Sequence of chain 1.A:
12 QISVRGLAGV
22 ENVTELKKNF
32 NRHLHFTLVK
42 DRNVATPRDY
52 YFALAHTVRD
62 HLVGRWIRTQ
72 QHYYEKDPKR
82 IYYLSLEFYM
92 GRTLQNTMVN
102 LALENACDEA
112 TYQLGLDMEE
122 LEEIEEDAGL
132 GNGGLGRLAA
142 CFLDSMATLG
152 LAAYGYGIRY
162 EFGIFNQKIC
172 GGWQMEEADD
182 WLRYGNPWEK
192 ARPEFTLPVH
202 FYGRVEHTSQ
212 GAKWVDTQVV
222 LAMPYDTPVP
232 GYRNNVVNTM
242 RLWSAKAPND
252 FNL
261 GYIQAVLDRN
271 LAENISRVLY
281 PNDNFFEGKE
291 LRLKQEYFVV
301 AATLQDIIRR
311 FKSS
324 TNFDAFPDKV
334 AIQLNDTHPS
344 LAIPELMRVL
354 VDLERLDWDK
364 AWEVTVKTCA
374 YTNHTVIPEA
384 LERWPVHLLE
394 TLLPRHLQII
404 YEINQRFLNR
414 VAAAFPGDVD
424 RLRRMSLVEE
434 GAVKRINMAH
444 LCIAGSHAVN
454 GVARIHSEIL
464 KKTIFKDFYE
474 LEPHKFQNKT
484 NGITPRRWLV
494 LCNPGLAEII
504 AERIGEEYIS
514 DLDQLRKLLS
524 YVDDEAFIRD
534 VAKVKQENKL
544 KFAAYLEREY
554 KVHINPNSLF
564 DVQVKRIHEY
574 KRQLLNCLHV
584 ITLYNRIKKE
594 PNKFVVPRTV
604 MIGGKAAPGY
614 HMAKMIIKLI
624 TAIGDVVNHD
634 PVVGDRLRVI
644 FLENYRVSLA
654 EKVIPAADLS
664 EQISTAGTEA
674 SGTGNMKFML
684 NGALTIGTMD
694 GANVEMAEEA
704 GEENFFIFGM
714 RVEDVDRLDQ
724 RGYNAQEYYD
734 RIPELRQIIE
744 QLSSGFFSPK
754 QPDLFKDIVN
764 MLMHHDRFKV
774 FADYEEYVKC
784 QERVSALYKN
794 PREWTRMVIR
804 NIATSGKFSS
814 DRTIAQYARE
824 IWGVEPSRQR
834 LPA

Binding-site contacts:
Ligand atom C3 contacts residue GLU672 of chain 1.A at 3.3 Å.
Ligand atom O3 contacts residue GLU672 of chain 1.A at 2.6 Å (salt-bridge).
Ligand atom C6 contacts residue GLY135 of chain 1.A at 3.9 Å.
Ligand atom O7 contacts residue ASN284 of chain 1.A at 3.1 Å (h-bond).
Ligand atom C4 contacts residue GLY675 of chain 1.A at 3.6 Å.
Ligand atom O3 contacts residue ALA673 of chain 1.A at 3.4 Å (h-bond).
Ligand atom C7 contacts residue ASN284 of chain 1.A at 3.4 Å.
Ligand atom O6 contacts residue LEU139 of chain 1.A at 3.7 Å.
Ligand atom O2 contacts residue HIS377 of chain 1.A at 3.9 Å.
Ligand atom O2 contacts residue TYR573 of chain 1.A at 3.1 Å (h-bond).
Ligand atom N3 contacts residue LEU136 of chain 1.A at 3.2 Å.
Ligand atom C1 contacts residue HIS377 of chain 1.A at 3.8 Å.
Ligand atom O2 contacts residue ASN284 of chain 1.A at 3.1 Å (h-bond).
Ligand atom C3 contacts residue GLY675 of chain 1.A at 3.7 Å.
Ligand atom C6 contacts residue HIS377 of chain 1.A at 3.5 Å.
Ligand atom N7 contacts residue LEU136 of chain 1.A at 2.9 Å (h-bond).
Ligand atom O3 contacts residue GLY675 of chain 1.A at 3.0 Å (h-bond).
Ligand atom N2 contacts residue ASN284 of chain 1.A at 3.6 Å.
Ligand atom O6 contacts residue HIS377 of chain 1.A at 2.6 Å (h-bond).
Ligand atom N1 contacts residue HIS377 of chain 1.A at 3.4 Å (h-bond).
Ligand atom C6 contacts residue LEU139 of chain 1.A at 3.9 Å (hydrophobic).
Ligand atom O5 contacts residue HIS377 of chain 1.A at 3.5 Å.
Ligand atom N7 contacts residue GLY135 of chain 1.A at 3.7 Å.
Ligand atom N3 contacts residue HIS377 of chain 1.A at 3.7 Å.
Ligand atom N2 contacts residue HIS377 of chain 1.A at 3.4 Å.
Ligand atom N1 contacts residue ASN284 of chain 1.A at 3.3 Å (h-bond).
Ligand atom C2 contacts residue HIS377 of chain 1.A at 3.2 Å.
Ligand atom O2 contacts residue GLU672 of chain 1.A at 3.2 Å (salt-bridge).
Ligand atom C5 contacts residue LEU136 of chain 1.A at 3.8 Å (hydrophobic).
Ligand atom O4 contacts residue GLY675 of chain 1.A at 2.6 Å (h-bond).
Ligand atom O6 contacts residue VAL455 of chain 1.A at 3.7 Å.
Ligand atom O4 contacts residue ASN484 of chain 1.A at 3.5 Å (h-bond).
Ligand atom N3 contacts residue ASP339 of chain 1.A at 3.8 Å.
Ligand atom O6 contacts residue ASN484 of chain 1.A at 2.7 Å (h-bond).
Ligand atom O4 contacts residue SER674 of chain 1.A at 3.5 Å.
Ligand atom O3 contacts residue SER674 of chain 1.A at 3.0 Å (h-bond).
Ligand atom C6 contacts residue ASN484 of chain 1.A at 3.3 Å.
Ligand atom C2 contacts residue GLU672 of chain 1.A at 3.9 Å.
Ligand atom C7 contacts residue LEU136 of chain 1.A at 3.9 Å (hydrophobic).
Ligand atom C6 contacts residue LEU136 of chain 1.A at 3.9 Å (hydrophobic).

The protein below binds the small molecule below.
Small molecule (SMILES): [N-]=[N+]=N[C@]1(C(N)O)O[C@H](CO)[C@@H](O)[C@H](O)[C@H]1O